A protein and the small-molecule ligand that binds it are described below.
Small molecule (SMILES): CC(=O)N[C@@H]1[C@@H](O)[C@H](O)[C@@H](CO)O[C@H]1O

Binding-site contacts:
Ligand atom C1 contacts residue PHE136 of chain 1.A at 4.0 Å (hydrophobic).
Ligand atom C5 contacts residue ASN97 of chain 1.A at 3.7 Å.
Ligand atom C4 contacts residue ASN97 of chain 1.A at 4.2 Å.
Ligand atom O6 contacts residue GLU135 of chain 1.A at 2.8 Å (salt-bridge).
Ligand atom C3 contacts residue ASN97 of chain 1.A at 3.8 Å.
Ligand atom C1 contacts residue ASN97 of chain 1.A at 1.4 Å.
Ligand atom O5 contacts residue PHE136 of chain 1.A at 4.2 Å.
Ligand atom C3 contacts residue PHE136 of chain 1.A at 4.5 Å (hydrophobic).
Ligand atom O6 contacts residue ILE137 of chain 1.A at 3.8 Å.
Ligand atom C6 contacts residue GLU135 of chain 1.A at 4.2 Å.
Ligand atom C2 contacts residue ASN97 of chain 1.A at 2.4 Å.
Ligand atom C5 contacts residue PHE136 of chain 1.A at 3.8 Å (hydrophobic).
Ligand atom N2 contacts residue ASN97 of chain 1.A at 2.9 Å (h-bond).
Ligand atom C5 contacts residue ILE137 of chain 1.A at 4.1 Å (hydrophobic).
Ligand atom C8 contacts residue GLN96 of chain 1.A at 3.3 Å.
Ligand atom O5 contacts residue ASN97 of chain 1.A at 2.4 Å (h-bond).
Ligand atom C7 contacts residue ASN97 of chain 1.A at 3.1 Å.
Ligand atom O5 contacts residue GLU135 of chain 1.A at 4.3 Å.
Ligand atom C8 contacts residue ASN97 of chain 1.A at 4.3 Å.
Ligand atom C6 contacts residue ILE137 of chain 1.A at 3.6 Å (hydrophobic).
Ligand atom O7 contacts residue ASN97 of chain 1.A at 2.9 Å (h-bond).

Sequence of chain 1.A:
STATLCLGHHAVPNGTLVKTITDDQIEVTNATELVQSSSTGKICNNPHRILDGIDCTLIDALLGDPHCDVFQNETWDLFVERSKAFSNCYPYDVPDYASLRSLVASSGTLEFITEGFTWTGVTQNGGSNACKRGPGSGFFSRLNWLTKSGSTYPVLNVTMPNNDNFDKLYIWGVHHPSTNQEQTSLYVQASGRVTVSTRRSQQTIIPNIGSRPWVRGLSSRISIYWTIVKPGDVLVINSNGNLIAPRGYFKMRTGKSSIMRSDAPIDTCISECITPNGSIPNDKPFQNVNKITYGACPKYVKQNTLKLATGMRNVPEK